Sequence of chain 1.C:
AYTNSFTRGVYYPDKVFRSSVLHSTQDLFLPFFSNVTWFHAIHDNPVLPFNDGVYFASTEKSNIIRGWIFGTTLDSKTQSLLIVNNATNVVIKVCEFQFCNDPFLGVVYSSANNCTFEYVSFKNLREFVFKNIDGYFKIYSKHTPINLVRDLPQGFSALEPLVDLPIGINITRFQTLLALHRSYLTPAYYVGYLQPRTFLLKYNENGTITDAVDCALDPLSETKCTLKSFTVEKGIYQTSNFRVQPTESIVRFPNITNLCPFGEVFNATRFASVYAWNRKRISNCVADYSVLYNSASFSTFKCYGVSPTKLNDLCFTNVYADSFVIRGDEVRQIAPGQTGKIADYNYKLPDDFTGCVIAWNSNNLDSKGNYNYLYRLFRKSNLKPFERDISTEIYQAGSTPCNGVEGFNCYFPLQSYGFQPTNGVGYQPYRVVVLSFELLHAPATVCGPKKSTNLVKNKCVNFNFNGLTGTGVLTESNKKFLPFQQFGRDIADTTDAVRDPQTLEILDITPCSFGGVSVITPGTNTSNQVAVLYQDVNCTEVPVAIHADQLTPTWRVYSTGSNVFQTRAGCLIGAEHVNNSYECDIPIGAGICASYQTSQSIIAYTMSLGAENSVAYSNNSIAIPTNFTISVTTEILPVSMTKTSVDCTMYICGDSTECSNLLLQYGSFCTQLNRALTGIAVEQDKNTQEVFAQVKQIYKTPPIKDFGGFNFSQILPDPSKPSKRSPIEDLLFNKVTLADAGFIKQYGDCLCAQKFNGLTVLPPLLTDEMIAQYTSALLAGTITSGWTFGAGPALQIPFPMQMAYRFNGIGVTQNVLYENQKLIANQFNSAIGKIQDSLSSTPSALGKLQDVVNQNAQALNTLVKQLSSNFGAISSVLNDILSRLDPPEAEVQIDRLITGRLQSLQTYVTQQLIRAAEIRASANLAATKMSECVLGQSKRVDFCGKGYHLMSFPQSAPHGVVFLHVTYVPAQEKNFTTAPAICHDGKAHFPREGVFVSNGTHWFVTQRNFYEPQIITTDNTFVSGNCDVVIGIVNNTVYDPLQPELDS

Binding-site contacts:
Ligand atom N2 contacts residue ASN709 of chain 1.C at 3.6 Å (h-bond).
Ligand atom C6 contacts residue ASN709 of chain 1.C at 4.5 Å.
Ligand atom C5 contacts residue ASP796 of chain 1.A at 4.1 Å.
Ligand atom C5 contacts residue ASN709 of chain 1.C at 3.5 Å.
Ligand atom C8 contacts residue GLY1131 of chain 1.C at 4.2 Å.
Ligand atom O5 contacts residue ASN709 of chain 1.C at 2.2 Å (h-bond).
Ligand atom O6 contacts residue ASN709 of chain 1.C at 4.3 Å.
Ligand atom C1 contacts residue ASP796 of chain 1.A at 3.6 Å.
Ligand atom O6 contacts residue ASP796 of chain 1.A at 3.0 Å (salt-bridge).
Ligand atom C1 contacts residue ASN709 of chain 1.C at 1.7 Å.
Ligand atom C6 contacts residue ASP796 of chain 1.A at 4.1 Å.
Ligand atom O5 contacts residue ASP796 of chain 1.A at 3.0 Å (salt-bridge).
Ligand atom C4 contacts residue ASN709 of chain 1.C at 4.4 Å.
Ligand atom C3 contacts residue ASN709 of chain 1.C at 4.2 Å.
Ligand atom C7 contacts residue ASN709 of chain 1.C at 4.3 Å.
Ligand atom C2 contacts residue ASN709 of chain 1.C at 3.0 Å.

Sequence of chain 1.A:
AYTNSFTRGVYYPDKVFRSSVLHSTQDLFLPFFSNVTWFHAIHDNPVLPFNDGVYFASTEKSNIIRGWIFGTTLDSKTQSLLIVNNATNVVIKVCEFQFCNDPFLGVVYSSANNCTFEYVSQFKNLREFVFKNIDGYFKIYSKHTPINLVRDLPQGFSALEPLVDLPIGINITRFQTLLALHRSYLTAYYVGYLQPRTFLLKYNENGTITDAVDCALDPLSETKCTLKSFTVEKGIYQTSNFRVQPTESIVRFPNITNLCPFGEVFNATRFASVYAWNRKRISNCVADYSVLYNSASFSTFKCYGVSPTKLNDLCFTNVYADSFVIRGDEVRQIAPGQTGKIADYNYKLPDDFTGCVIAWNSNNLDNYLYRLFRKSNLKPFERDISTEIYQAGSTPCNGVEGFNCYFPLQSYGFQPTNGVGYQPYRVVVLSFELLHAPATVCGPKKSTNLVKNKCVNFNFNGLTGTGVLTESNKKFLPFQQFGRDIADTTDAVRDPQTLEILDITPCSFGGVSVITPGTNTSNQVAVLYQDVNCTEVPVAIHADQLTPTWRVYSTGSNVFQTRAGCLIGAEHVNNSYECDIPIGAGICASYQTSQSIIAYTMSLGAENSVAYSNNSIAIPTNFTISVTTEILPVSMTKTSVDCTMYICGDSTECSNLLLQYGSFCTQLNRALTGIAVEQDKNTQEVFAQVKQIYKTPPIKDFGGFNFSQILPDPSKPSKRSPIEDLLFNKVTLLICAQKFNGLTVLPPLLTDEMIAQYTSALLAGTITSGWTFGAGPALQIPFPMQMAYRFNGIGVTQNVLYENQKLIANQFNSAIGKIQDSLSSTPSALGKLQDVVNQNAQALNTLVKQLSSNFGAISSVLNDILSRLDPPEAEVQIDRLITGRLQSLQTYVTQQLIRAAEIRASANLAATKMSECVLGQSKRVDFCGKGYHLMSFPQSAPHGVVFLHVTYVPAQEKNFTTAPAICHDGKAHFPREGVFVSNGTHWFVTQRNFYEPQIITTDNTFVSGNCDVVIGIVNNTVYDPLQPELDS

The protein below binds the small molecule below.
Small molecule (SMILES): CC(=O)N[C@@H]1[C@@H](O)[C@H](O)[C@@H](CO)O[C@H]1O